This protein binds this small molecule.
Small molecule (SMILES): Nc1nc2c(ncn2[C@@H]2O[C@@H]3CO[P](=O)(O)O[C@H]4[C@@H](O)[C@H](n5cnc6c(=O)[nH]c(N)nc65)O[C@@H]4CO[P](=O)(O)O[C@H]3[C@H]2O)c(=O)[nH]1

Sequence of chain 1.A:
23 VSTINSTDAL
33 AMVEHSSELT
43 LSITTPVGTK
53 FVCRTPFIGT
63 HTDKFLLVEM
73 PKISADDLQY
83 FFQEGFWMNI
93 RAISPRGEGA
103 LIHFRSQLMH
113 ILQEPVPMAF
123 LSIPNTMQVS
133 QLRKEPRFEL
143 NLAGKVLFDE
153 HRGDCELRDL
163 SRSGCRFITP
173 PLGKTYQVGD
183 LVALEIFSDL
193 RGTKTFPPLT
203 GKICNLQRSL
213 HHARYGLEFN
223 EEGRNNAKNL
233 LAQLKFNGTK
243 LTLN

Binding-site contacts:
Ligand atom N9 contacts residue LEU219 of chain 1.A at 3.4 Å (h-bond).
Ligand atom N3 contacts residue CYS167 of chain 1.A at 3.4 Å (h-bond).
Ligand atom N2 contacts residue ASP161 of chain 1.A at 2.9 Å (salt-bridge).
Ligand atom O61 contacts residue LEU134 of chain 1.A at 3.5 Å.
Ligand atom N3 contacts residue ARG139 of chain 1.A at 3.5 Å (salt-bridge).
Ligand atom O21 contacts residue ARG135 of chain 1.A at 3.5 Å.
Ligand atom C51 contacts residue LEU134 of chain 1.A at 3.4 Å (hydrophobic).
Ligand atom C2 contacts residue ARG139 of chain 1.A at 3.4 Å.
Ligand atom C2 contacts residue CYS167 of chain 1.A at 3.3 Å (hydrophobic).
Ligand atom N2 contacts residue ARG139 of chain 1.A at 3.5 Å.
Ligand atom N1 contacts residue ARG168 of chain 1.A at 3.6 Å (salt-bridge).
Ligand atom C4' contacts residue GLU220 of chain 1.A at 3.5 Å.
Ligand atom N1 contacts residue ASP161 of chain 1.A at 2.7 Å (salt-bridge).
Ligand atom C5 contacts residue ARG139 of chain 1.A at 3.5 Å.
Ligand atom C2 contacts residue ASP161 of chain 1.A at 3.2 Å.
Ligand atom O6 contacts residue ARG139 of chain 1.A at 3.4 Å (salt-bridge).
Ligand atom N71 contacts residue LEU134 of chain 1.A at 3.5 Å.
Ligand atom N7 contacts residue ASN207 of chain 1.A at 3.2 Å (h-bond).
Ligand atom N3 contacts residue GLY166 of chain 1.A at 3.5 Å.
Ligand atom C4 contacts residue ARG139 of chain 1.A at 3.5 Å.
Ligand atom C81 contacts residue ARG139 of chain 1.A at 3.6 Å.
Ligand atom O6 contacts residue ARG168 of chain 1.A at 3.2 Å.
Ligand atom N71 contacts residue ARG135 of chain 1.A at 3.0 Å (salt-bridge).
Ligand atom N2 contacts residue SER163 of chain 1.A at 3.1 Å (h-bond).
Ligand atom O61 contacts residue ARG135 of chain 1.A at 2.8 Å (salt-bridge).
Ligand atom O21 contacts residue ARG139 of chain 1.A at 3.0 Å (salt-bridge).
Ligand atom C4 contacts residue LEU219 of chain 1.A at 3.5 Å (hydrophobic).
Ligand atom N7 contacts residue GLY218 of chain 1.A at 3.4 Å.
Ligand atom O11 contacts residue LYS136 of chain 1.A at 3.0 Å (salt-bridge).
Ligand atom O4' contacts residue GLU220 of chain 1.A at 3.6 Å.
Ligand atom C61 contacts residue LEU134 of chain 1.A at 3.5 Å (hydrophobic).
Ligand atom N2 contacts residue GLY166 of chain 1.A at 3.2 Å (h-bond).
Ligand atom N1 contacts residue CYS167 of chain 1.A at 3.2 Å.
Ligand atom N2 contacts residue CYS167 of chain 1.A at 3.4 Å.
Ligand atom C6 contacts residue CYS167 of chain 1.A at 3.3 Å (hydrophobic).
Ligand atom O2P contacts residue ASN207 of chain 1.A at 3.0 Å (h-bond).
Ligand atom N1 contacts residue ARG139 of chain 1.A at 3.4 Å.
Ligand atom N71 contacts residue ARG139 of chain 1.A at 3.5 Å (salt-bridge).
Ligand atom O1P contacts residue CYS206 of chain 1.A at 3.5 Å.
Ligand atom C6 contacts residue ARG139 of chain 1.A at 3.3 Å.